A small-molecule ligand and the protein it binds are described below.
Small molecule (SMILES): CC(=O)N[C@@H]1[C@@H](O)[C@H](O)[C@@H](CO)O[C@H]1O

Binding-site contacts:
Ligand atom N2 contacts residue ASN311 of chain 2.B at 2.9 Å (h-bond).
Ligand atom O4 contacts residue THR426 of chain 2.B at 4.1 Å.
Ligand atom C3 contacts residue VAL423 of chain 2.B at 4.4 Å (hydrophobic).
Ligand atom C7 contacts residue THR308 of chain 2.B at 4.1 Å.
Ligand atom O5 contacts residue ASN311 of chain 2.B at 2.3 Å (h-bond).
Ligand atom C8 contacts residue VAL304 of chain 2.B at 3.1 Å (hydrophobic).
Ligand atom N2 contacts residue VAL423 of chain 2.B at 4.3 Å.
Ligand atom C3 contacts residue ASN311 of chain 2.B at 3.7 Å.
Ligand atom C1 contacts residue VAL423 of chain 2.B at 3.6 Å (hydrophobic).
Ligand atom C8 contacts residue THR308 of chain 2.B at 3.9 Å.
Ligand atom O3 contacts residue ASN427 of chain 2.B at 4.1 Å.
Ligand atom C4 contacts residue ASN311 of chain 2.B at 4.2 Å.
Ligand atom C2 contacts residue ASN311 of chain 2.B at 2.3 Å.
Ligand atom C7 contacts residue VAL304 of chain 2.B at 4.4 Å (hydrophobic).
Ligand atom C2 contacts residue THR426 of chain 2.B at 3.7 Å.
Ligand atom N2 contacts residue THR426 of chain 2.B at 2.8 Å (h-bond).
Ligand atom O7 contacts residue THR308 of chain 2.B at 3.8 Å.
Ligand atom C5 contacts residue ASN311 of chain 2.B at 3.6 Å.
Ligand atom C8 contacts residue THR426 of chain 2.B at 3.6 Å.
Ligand atom O7 contacts residue ASN311 of chain 2.B at 3.0 Å (h-bond).
Ligand atom C1 contacts residue THR426 of chain 2.B at 4.5 Å.
Ligand atom C1 contacts residue ASN311 of chain 2.B at 1.4 Å.
Ligand atom C7 contacts residue THR426 of chain 2.B at 3.7 Å.
Ligand atom O3 contacts residue THR426 of chain 2.B at 2.7 Å (h-bond).
Ligand atom N2 contacts residue SER307 of chain 2.B at 3.9 Å.
Ligand atom C3 contacts residue THR426 of chain 2.B at 3.3 Å.
Ligand atom O5 contacts residue VAL423 of chain 2.B at 4.0 Å.
Ligand atom C7 contacts residue ASN311 of chain 2.B at 3.2 Å.
Ligand atom O7 contacts residue SER438 of chain 2.B at 4.5 Å.
Ligand atom C8 contacts residue TYR428 of chain 2.B at 3.9 Å (hydrophobic).
Ligand atom C5 contacts residue VAL423 of chain 2.B at 3.9 Å (hydrophobic).
Ligand atom C4 contacts residue THR426 of chain 2.B at 4.3 Å.
Ligand atom C7 contacts residue SER307 of chain 2.B at 3.9 Å.
Ligand atom O7 contacts residue SER307 of chain 2.B at 4.0 Å.
Ligand atom C8 contacts residue SER307 of chain 2.B at 3.7 Å.

Sequence of chain 2.B:
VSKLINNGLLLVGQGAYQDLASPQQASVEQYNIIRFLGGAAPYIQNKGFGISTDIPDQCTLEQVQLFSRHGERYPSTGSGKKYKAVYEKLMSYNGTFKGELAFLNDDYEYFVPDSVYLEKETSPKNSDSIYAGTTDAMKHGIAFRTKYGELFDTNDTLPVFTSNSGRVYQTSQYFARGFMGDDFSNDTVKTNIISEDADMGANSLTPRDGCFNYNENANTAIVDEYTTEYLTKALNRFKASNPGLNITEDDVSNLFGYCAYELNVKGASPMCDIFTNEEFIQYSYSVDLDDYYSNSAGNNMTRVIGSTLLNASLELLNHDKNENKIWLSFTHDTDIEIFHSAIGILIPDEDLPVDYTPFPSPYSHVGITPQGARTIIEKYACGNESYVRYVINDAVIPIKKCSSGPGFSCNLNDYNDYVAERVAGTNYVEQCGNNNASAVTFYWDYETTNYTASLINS